The small molecule below binds the protein below.
Small molecule (SMILES): N[C@H](Cc1ccccc1)C(=O)O

Sequence of chain 1.B:
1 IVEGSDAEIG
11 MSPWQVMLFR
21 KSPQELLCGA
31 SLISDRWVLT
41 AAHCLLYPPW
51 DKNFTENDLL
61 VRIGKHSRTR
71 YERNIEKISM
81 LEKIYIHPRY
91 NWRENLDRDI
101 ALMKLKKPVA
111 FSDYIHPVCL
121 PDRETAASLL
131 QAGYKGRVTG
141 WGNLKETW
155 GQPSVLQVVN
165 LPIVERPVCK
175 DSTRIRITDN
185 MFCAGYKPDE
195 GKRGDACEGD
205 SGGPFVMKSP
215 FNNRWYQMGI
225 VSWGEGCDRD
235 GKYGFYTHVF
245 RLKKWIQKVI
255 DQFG

Binding-site contacts:
Ligand atom CA contacts residue GLY228 of chain 1.B at 3.6 Å.
Ligand atom CE1 contacts residue TYR47 of chain 1.B at 3.6 Å (hydrophobic).
Ligand atom CE1 contacts residue PRO1 of chain 1.J at 4.1 Å (hydrophobic).
Ligand atom N contacts residue PRO1 of chain 1.J at 3.6 Å (h-bond).
Ligand atom CG contacts residue ILE179 of chain 1.B at 3.9 Å (hydrophobic).
Ligand atom C contacts residue PRO1 of chain 1.J at 1.4 Å (hydrophobic).
Ligand atom C contacts residue GLY228 of chain 1.B at 3.7 Å.
Ligand atom CE2 contacts residue TRP227 of chain 1.B at 4.2 Å (hydrophobic).
Ligand atom CB contacts residue TRP227 of chain 1.B at 4.4 Å (hydrophobic).
Ligand atom CB contacts residue GLY228 of chain 1.B at 3.9 Å.
Ligand atom C contacts residue TRP227 of chain 1.B at 3.8 Å (hydrophobic).
Ligand atom CD2 contacts residue PRO1 of chain 1.J at 4.1 Å (hydrophobic).
Ligand atom CG contacts residue PRO1 of chain 1.J at 3.6 Å (hydrophobic).
Ligand atom CD1 contacts residue PRO1 of chain 1.J at 3.6 Å (hydrophobic).
Ligand atom O contacts residue TRP227 of chain 1.B at 3.2 Å.
Ligand atom C contacts residue SZ41 of chain 1.K at 3.9 Å.
Ligand atom N contacts residue GLY228 of chain 1.B at 2.8 Å (h-bond).
Ligand atom CZ contacts residue GLU94 of chain 1.B at 3.4 Å.
Ligand atom CD2 contacts residue TRP227 of chain 1.B at 3.7 Å (hydrophobic).
Ligand atom CB contacts residue ILE179 of chain 1.B at 4.1 Å (hydrophobic).
Ligand atom O contacts residue SZ41 of chain 1.K at 3.3 Å (h-bond).
Ligand atom CG contacts residue TRP227 of chain 1.B at 4.5 Å (hydrophobic).
Ligand atom CZ contacts residue TYR47 of chain 1.B at 4.4 Å (hydrophobic).
Ligand atom CZ contacts residue ASN95 of chain 1.B at 3.8 Å.
Ligand atom N contacts residue GLU229 of chain 1.B at 4.3 Å.
Ligand atom CB contacts residue PRO1 of chain 1.J at 3.5 Å (hydrophobic).
Ligand atom CE2 contacts residue GLU94 of chain 1.B at 4.3 Å.
Ligand atom CA contacts residue PRO1 of chain 1.J at 2.5 Å (hydrophobic).
Ligand atom CE2 contacts residue LEU96 of chain 1.B at 4.2 Å (hydrophobic).
Ligand atom O contacts residue PRO1 of chain 1.J at 2.2 Å (h-bond).
Ligand atom CZ contacts residue LEU96 of chain 1.B at 4.1 Å (hydrophobic).
Ligand atom CD2 contacts residue ILE179 of chain 1.B at 3.9 Å (hydrophobic).
Ligand atom CE1 contacts residue GLU94 of chain 1.B at 4.0 Å.
Ligand atom CE2 contacts residue ILE179 of chain 1.B at 4.5 Å (hydrophobic).
Ligand atom CD1 contacts residue TYR47 of chain 1.B at 4.2 Å (hydrophobic).
Ligand atom CE2 contacts residue ASN95 of chain 1.B at 3.7 Å.
Ligand atom O contacts residue GLY228 of chain 1.B at 3.0 Å (h-bond).